Binding-site contacts:
Ligand atom C7 contacts residue ASN60 of chain 1.A at 3.3 Å.
Ligand atom C2 contacts residue ASN60 of chain 1.A at 2.2 Å.
Ligand atom N2 contacts residue GLU41 of chain 1.A at 4.3 Å.
Ligand atom C6 contacts residue ASN43 of chain 1.A at 4.1 Å.
Ligand atom O7 contacts residue ASN42 of chain 1.A at 3.5 Å.
Ligand atom O5 contacts residue GLU41 of chain 1.A at 4.2 Å.
Ligand atom O5 contacts residue ASN43 of chain 1.A at 3.0 Å (h-bond).
Ligand atom C5 contacts residue ASN60 of chain 1.A at 3.7 Å.
Ligand atom C7 contacts residue ASN42 of chain 1.A at 4.5 Å.
Ligand atom O6 contacts residue ASN43 of chain 1.A at 4.3 Å.
Ligand atom C1 contacts residue ASN60 of chain 1.A at 1.5 Å.
Ligand atom C3 contacts residue ASN60 of chain 1.A at 3.7 Å.
Ligand atom C6 contacts residue GLU41 of chain 1.A at 3.2 Å.
Ligand atom O6 contacts residue GLU41 of chain 1.A at 4.0 Å.
Ligand atom C1 contacts residue GLU41 of chain 1.A at 4.1 Å.
Ligand atom C4 contacts residue GLU41 of chain 1.A at 4.3 Å.
Ligand atom C7 contacts residue GLU41 of chain 1.A at 4.1 Å.
Ligand atom O7 contacts residue GLU41 of chain 1.A at 3.2 Å (salt-bridge).
Ligand atom N2 contacts residue ASN60 of chain 1.A at 2.7 Å (h-bond).
Ligand atom C5 contacts residue GLU41 of chain 1.A at 4.3 Å.
Ligand atom C8 contacts residue ASN60 of chain 1.A at 4.4 Å.
Ligand atom C5 contacts residue ASN43 of chain 1.A at 4.1 Å.
Ligand atom O5 contacts residue ASN60 of chain 1.A at 2.4 Å (h-bond).
Ligand atom C2 contacts residue ASN43 of chain 1.A at 4.3 Å.
Ligand atom O7 contacts residue ASN60 of chain 1.A at 3.5 Å (h-bond).
Ligand atom C2 contacts residue GLU41 of chain 1.A at 3.7 Å.
Ligand atom C1 contacts residue ASN43 of chain 1.A at 3.5 Å.
Ligand atom C4 contacts residue ASN60 of chain 1.A at 4.2 Å.

The protein below binds the small molecule below.
Small molecule (SMILES): CC(=O)N[C@@H]1[C@@H](O)[C@H](O)[C@@H](CO)O[C@H]1O

Sequence of chain 1.A:
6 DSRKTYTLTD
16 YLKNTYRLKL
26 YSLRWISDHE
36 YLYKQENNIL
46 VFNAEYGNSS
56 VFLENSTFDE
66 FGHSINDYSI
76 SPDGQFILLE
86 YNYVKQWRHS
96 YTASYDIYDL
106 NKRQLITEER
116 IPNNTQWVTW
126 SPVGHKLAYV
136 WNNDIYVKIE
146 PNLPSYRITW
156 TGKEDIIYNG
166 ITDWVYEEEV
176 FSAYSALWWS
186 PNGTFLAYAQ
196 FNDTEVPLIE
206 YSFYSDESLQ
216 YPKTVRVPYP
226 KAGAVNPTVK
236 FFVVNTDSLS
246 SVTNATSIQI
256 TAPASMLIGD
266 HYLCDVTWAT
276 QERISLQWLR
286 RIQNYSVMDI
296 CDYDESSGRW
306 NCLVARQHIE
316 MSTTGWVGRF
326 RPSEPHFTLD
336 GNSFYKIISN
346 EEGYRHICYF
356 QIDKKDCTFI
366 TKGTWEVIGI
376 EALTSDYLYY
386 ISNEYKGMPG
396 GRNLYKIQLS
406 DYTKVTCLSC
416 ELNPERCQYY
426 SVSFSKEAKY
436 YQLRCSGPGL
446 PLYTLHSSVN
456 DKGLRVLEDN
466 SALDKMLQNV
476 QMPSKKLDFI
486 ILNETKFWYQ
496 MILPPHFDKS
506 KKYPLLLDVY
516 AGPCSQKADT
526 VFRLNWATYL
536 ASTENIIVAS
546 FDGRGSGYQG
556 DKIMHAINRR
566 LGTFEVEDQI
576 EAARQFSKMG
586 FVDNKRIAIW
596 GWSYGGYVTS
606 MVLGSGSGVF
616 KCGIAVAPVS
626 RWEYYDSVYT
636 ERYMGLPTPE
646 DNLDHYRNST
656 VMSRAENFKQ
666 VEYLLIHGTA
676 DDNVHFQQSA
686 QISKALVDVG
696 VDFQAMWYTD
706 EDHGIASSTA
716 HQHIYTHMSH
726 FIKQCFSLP